Binding-site contacts:
Ligand atom S2 contacts residue CYS196 of chain 2.A at 3.9 Å.
Ligand atom C2 contacts residue TYR126 of chain 2.A at 4.0 Å (hydrophobic).
Ligand atom C4 contacts residue GLU462 of chain 2.A at 3.4 Å.
Ligand atom C1 contacts residue TYR126 of chain 2.A at 3.5 Å (hydrophobic).
Ligand atom C21 contacts residue ASP107 of chain 2.A at 3.9 Å.
Ligand atom N4 contacts residue ASP107 of chain 2.A at 3.0 Å (salt-bridge).
Ligand atom C16 contacts residue ASP107 of chain 2.A at 3.0 Å.
Ligand atom C16 contacts residue CYS196 of chain 2.A at 3.9 Å (hydrophobic).
Ligand atom C12 contacts residue ARG193 of chain 2.A at 3.4 Å.
Ligand atom C20 contacts residue CYS196 of chain 2.A at 3.9 Å (hydrophobic).
Ligand atom C13 contacts residue ARG193 of chain 2.A at 3.3 Å.
Ligand atom C17 contacts residue ASP107 of chain 2.A at 4.0 Å.
Ligand atom C21 contacts residue HIS123 of chain 2.A at 4.0 Å.
Ligand atom C11 contacts residue ILE195 of chain 2.A at 3.8 Å (hydrophobic).
Ligand atom C3 contacts residue TRP104 of chain 2.A at 3.8 Å (hydrophobic).
Ligand atom C20 contacts residue VAL122 of chain 2.A at 4.0 Å (hydrophobic).
Ligand atom C19 contacts residue TRP104 of chain 2.A at 3.6 Å (hydrophobic).
Ligand atom C4 contacts residue TRP104 of chain 2.A at 4.0 Å (hydrophobic).
Ligand atom C11 contacts residue ASP107 of chain 2.A at 4.1 Å.
Ligand atom C13 contacts residue ALA108 of chain 2.A at 4.1 Å (hydrophobic).
Ligand atom C19 contacts residue HIS123 of chain 2.A at 4.0 Å.
Ligand atom C15 contacts residue ASP107 of chain 2.A at 3.2 Å.
Ligand atom C3 contacts residue TYR126 of chain 2.A at 3.5 Å (hydrophobic).
Ligand atom C18 contacts residue TRP104 of chain 2.A at 3.4 Å (hydrophobic).
Ligand atom C13 contacts residue ASP107 of chain 2.A at 3.1 Å.
Ligand atom N1 contacts residue TRP104 of chain 2.A at 3.4 Å.
Ligand atom C11 contacts residue ARG193 of chain 2.A at 4.0 Å.
Ligand atom S2 contacts residue ASP197 of chain 2.A at 3.3 Å.
Ligand atom S1 contacts residue TRP104 of chain 2.A at 3.8 Å.
Ligand atom C2 contacts residue GLU462 of chain 2.A at 3.9 Å.
Ligand atom S1 contacts residue GLU462 of chain 2.A at 3.1 Å (salt-bridge).
Ligand atom C14 contacts residue ALA108 of chain 2.A at 4.0 Å (hydrophobic).
Ligand atom C14 contacts residue ASP107 of chain 2.A at 3.7 Å.
Ligand atom C20 contacts residue HIS123 of chain 2.A at 3.9 Å.
Ligand atom C21 contacts residue CYS196 of chain 2.A at 2.8 Å (hydrophobic).
Ligand atom C10 contacts residue ASP107 of chain 2.A at 4.0 Å.
Ligand atom N1 contacts residue GLU462 of chain 2.A at 2.8 Å (salt-bridge).
Ligand atom C20 contacts residue TRP112 of chain 2.A at 3.9 Å (hydrophobic).
Ligand atom C1 contacts residue GLU462 of chain 2.A at 4.0 Å.
Ligand atom N4 contacts residue CYS196 of chain 2.A at 3.8 Å.

Sequence of chain 2.A:
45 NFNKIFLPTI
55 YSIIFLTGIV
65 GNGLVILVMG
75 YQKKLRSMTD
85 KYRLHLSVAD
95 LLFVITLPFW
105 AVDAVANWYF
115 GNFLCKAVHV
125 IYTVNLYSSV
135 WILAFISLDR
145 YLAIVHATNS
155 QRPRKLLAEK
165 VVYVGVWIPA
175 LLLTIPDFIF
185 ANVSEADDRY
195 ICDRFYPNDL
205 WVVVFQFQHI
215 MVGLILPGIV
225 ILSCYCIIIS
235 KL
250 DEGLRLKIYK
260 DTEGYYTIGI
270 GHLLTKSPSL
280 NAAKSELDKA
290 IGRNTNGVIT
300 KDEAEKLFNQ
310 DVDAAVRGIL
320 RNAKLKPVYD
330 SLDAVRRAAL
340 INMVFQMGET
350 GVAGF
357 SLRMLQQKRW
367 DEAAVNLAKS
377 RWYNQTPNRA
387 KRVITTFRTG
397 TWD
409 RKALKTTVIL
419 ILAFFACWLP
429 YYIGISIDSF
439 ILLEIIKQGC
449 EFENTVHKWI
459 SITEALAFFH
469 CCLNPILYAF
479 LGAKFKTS

A protein and the small-molecule ligand that binds it are described below.
Small molecule (SMILES): CC1(C)CN2C(CS/C(=N\C3CCCCC3)NC3CCCCC3)=CSC2=N1